Sequence of chain 1.K:
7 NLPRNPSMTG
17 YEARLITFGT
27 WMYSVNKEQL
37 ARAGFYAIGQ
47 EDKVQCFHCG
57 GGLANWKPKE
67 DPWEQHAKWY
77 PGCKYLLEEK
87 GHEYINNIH

The protein below binds the small molecule below.
Small molecule (SMILES): CC[C@H](C)[C@H](NC(=O)[C@@H]1CCCN1C(=O)[C@@H](NC(=O)[C@H](C)N)C(C)C)C(=O)N[C@@H](C)C=O

Sequence of chain 1.I:
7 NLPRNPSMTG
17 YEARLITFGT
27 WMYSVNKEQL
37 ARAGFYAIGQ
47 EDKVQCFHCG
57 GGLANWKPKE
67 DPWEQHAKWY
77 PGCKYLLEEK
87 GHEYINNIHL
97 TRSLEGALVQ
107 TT

Binding-site contacts:
Ligand atom CD contacts residue TRP75 of chain 1.K at 3.5 Å (hydrophobic).
Ligand atom CB contacts residue GLU66 of chain 1.K at 3.8 Å.
Ligand atom CD1 contacts residue GLY58 of chain 1.K at 4.2 Å.
Ligand atom N contacts residue ALA60 of chain 1.K at 2.8 Å (h-bond).
Ligand atom N contacts residue GLU66 of chain 1.K at 2.9 Å (salt-bridge).
Ligand atom C contacts residue LEU59 of chain 1.K at 4.1 Å (hydrophobic).
Ligand atom CA contacts residue GLU66 of chain 1.K at 3.7 Å.
Ligand atom C contacts residue GLY58 of chain 1.K at 4.0 Å.
Ligand atom CA contacts residue GLN71 of chain 1.K at 4.0 Å.
Ligand atom N contacts residue GLN71 of chain 1.K at 2.6 Å (h-bond).
Ligand atom O contacts residue ALA60 of chain 1.K at 2.7 Å (h-bond).
Ligand atom N contacts residue GLY58 of chain 1.K at 3.6 Å (h-bond).
Ligand atom CB contacts residue ASN61 of chain 1.K at 4.0 Å.
Ligand atom C contacts residue ALA60 of chain 1.K at 3.8 Å (hydrophobic).
Ligand atom O contacts residue TRP75 of chain 1.K at 3.2 Å.
Ligand atom CG contacts residue LEU59 of chain 1.K at 4.2 Å (hydrophobic).
Ligand atom N contacts residue TRP75 of chain 1.K at 4.1 Å.
Ligand atom CG2 contacts residue ILE22 of chain 1.I at 4.2 Å (hydrophobic).
Ligand atom CA contacts residue TYR76 of chain 1.K at 3.8 Å (hydrophobic).
Ligand atom CG contacts residue TYR76 of chain 1.K at 4.1 Å (hydrophobic).
Ligand atom CB contacts residue ALA60 of chain 1.K at 3.9 Å (hydrophobic).
Ligand atom CB contacts residue TYR76 of chain 1.K at 3.5 Å (hydrophobic).
Ligand atom CA contacts residue ALA60 of chain 1.K at 3.7 Å (hydrophobic).
Ligand atom CB contacts residue GLY58 of chain 1.K at 4.1 Å.
Ligand atom O contacts residue LEU59 of chain 1.K at 3.5 Å.
Ligand atom CG1 contacts residue GLY58 of chain 1.K at 3.9 Å.
Ligand atom CB contacts residue TRP62 of chain 1.K at 3.9 Å (hydrophobic).
Ligand atom O contacts residue GLY58 of chain 1.K at 4.2 Å.
Ligand atom CG contacts residue TRP75 of chain 1.K at 3.3 Å (hydrophobic).
Ligand atom CA contacts residue ALA60 of chain 1.K at 3.7 Å (hydrophobic).
Ligand atom CA contacts residue ASN61 of chain 1.K at 4.2 Å.
Ligand atom CG1 contacts residue ILE22 of chain 1.I at 3.7 Å (hydrophobic).
Ligand atom CA contacts residue LEU59 of chain 1.K at 4.1 Å (hydrophobic).
Ligand atom CB contacts residue ALA60 of chain 1.K at 2.9 Å (hydrophobic).
Ligand atom CG2 contacts residue ALA60 of chain 1.K at 3.3 Å (hydrophobic).
Ligand atom N contacts residue LEU59 of chain 1.K at 4.1 Å.
Ligand atom C contacts residue TRP75 of chain 1.K at 4.0 Å (hydrophobic).
Ligand atom CA contacts residue GLY58 of chain 1.K at 3.4 Å.
Ligand atom CD1 contacts residue LYS49 of chain 1.K at 3.7 Å.
Ligand atom C contacts residue ALA60 of chain 1.K at 3.7 Å (hydrophobic).